The small molecule below binds the protein below.
Small molecule (SMILES): CC(=O)N[C@@H]1[C@@H](O)[C@H](O)[C@@H](CO)O[C@H]1O

Binding-site contacts:
Ligand atom C1 contacts residue ASN13 of chain 2.A at 4.4 Å.
Ligand atom C3 contacts residue ASN117 of chain 2.A at 3.8 Å.
Ligand atom C2 contacts residue ASN117 of chain 2.A at 2.4 Å.
Ligand atom C5 contacts residue ASN117 of chain 2.A at 3.6 Å.
Ligand atom C8 contacts residue THR11 of chain 2.A at 3.5 Å.
Ligand atom C8 contacts residue ASN13 of chain 2.A at 3.8 Å.
Ligand atom N2 contacts residue ASN13 of chain 2.A at 4.2 Å.
Ligand atom C8 contacts residue ASN117 of chain 2.A at 4.0 Å.
Ligand atom O7 contacts residue THR119 of chain 2.A at 2.8 Å.
Ligand atom O7 contacts residue ASN117 of chain 2.A at 3.1 Å (h-bond).
Ligand atom C7 contacts residue ASN13 of chain 2.A at 4.4 Å.
Ligand atom C7 contacts residue ASN117 of chain 2.A at 3.2 Å.
Ligand atom C7 contacts residue THR119 of chain 2.A at 3.6 Å.
Ligand atom O7 contacts residue PHE118 of chain 2.A at 4.0 Å.
Ligand atom C8 contacts residue ASN12 of chain 2.A at 3.5 Å.
Ligand atom O5 contacts residue ASN117 of chain 2.A at 2.4 Å (h-bond).
Ligand atom C4 contacts residue ASN117 of chain 2.A at 4.2 Å.
Ligand atom N2 contacts residue ASN117 of chain 2.A at 2.8 Å (h-bond).
Ligand atom C8 contacts residue THR119 of chain 2.A at 3.5 Å.
Ligand atom C1 contacts residue ASN117 of chain 2.A at 1.5 Å.

Sequence of chain 2.A:
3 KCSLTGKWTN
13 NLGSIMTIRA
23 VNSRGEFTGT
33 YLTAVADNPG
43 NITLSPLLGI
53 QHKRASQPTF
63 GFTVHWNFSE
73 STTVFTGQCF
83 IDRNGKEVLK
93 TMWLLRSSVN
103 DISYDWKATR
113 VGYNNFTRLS